Sequence of chain 110.B:
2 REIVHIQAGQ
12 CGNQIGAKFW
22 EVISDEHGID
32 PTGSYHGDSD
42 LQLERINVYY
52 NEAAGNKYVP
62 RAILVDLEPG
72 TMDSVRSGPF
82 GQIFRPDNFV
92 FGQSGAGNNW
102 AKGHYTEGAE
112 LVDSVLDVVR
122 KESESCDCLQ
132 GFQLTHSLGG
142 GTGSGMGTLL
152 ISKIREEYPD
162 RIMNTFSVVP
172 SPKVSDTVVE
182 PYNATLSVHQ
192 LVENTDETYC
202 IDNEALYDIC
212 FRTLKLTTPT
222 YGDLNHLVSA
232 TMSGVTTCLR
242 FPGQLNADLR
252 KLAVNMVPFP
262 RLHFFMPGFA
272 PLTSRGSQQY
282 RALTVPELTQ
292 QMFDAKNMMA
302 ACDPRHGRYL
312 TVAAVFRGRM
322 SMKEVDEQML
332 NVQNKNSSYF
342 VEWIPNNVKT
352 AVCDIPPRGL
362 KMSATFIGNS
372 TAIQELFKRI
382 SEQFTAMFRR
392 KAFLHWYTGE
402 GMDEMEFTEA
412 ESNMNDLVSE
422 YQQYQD

Binding-site contacts:
Ligand atom O3B contacts residue MG1 of chain 110.F at 3.8 Å.
Ligand atom C2 contacts residue ASN204 of chain 110.B at 3.4 Å.
Ligand atom O3B contacts residue THR143 of chain 110.B at 3.1 Å (h-bond).
Ligand atom O1G contacts residue THR143 of chain 110.B at 3.4 Å.
Ligand atom N1 contacts residue ASN226 of chain 110.B at 2.7 Å (h-bond).
Ligand atom O1G contacts residue ALA97 of chain 110.B at 3.0 Å (h-bond).
Ligand atom O6 contacts residue GLN15 of chain 110.B at 2.5 Å (h-bond).
Ligand atom C6 contacts residue GLN15 of chain 110.B at 3.6 Å.
Ligand atom C4' contacts residue SER138 of chain 110.B at 3.2 Å.
Ligand atom C6 contacts residue TYR222 of chain 110.B at 3.7 Å (hydrophobic).
Ligand atom O3B contacts residue GLY142 of chain 110.B at 3.5 Å (h-bond).
Ligand atom PG contacts residue GLY142 of chain 110.B at 3.9 Å.
Ligand atom O6 contacts residue TYR222 of chain 110.B at 3.8 Å.
Ligand atom O2B contacts residue THR143 of chain 110.B at 2.7 Å (h-bond).
Ligand atom O1B contacts residue GLN11 of chain 110.B at 3.2 Å (h-bond).
Ligand atom O2A contacts residue GLN11 of chain 110.B at 3.5 Å (h-bond).
Ligand atom N3 contacts residue VAL169 of chain 110.B at 3.8 Å.
Ligand atom C2 contacts residue TYR222 of chain 110.B at 3.5 Å (hydrophobic).
Ligand atom O3' contacts residue GLU181 of chain 110.B at 3.3 Å (salt-bridge).
Ligand atom O6 contacts residue ASN226 of chain 110.B at 3.1 Å (h-bond).
Ligand atom O3G contacts residue MG1 of chain 110.F at 2.5 Å.
Ligand atom PB contacts residue GLY10 of chain 110.B at 3.9 Å.
Ligand atom O2B contacts residue GLY10 of chain 110.B at 3.2 Å.
Ligand atom O1B contacts residue GLY10 of chain 110.B at 3.7 Å.
Ligand atom PB contacts residue THR143 of chain 110.B at 3.3 Å.
Ligand atom N2 contacts residue ASN204 of chain 110.B at 2.6 Å (h-bond).
Ligand atom PB contacts residue MG1 of chain 110.F at 3.7 Å.
Ligand atom PG contacts residue MG1 of chain 110.F at 3.5 Å.
Ligand atom O4' contacts residue SER138 of chain 110.B at 3.3 Å (h-bond).
Ligand atom O2B contacts residue GLY144 of chain 110.B at 2.7 Å (h-bond).
Ligand atom C6 contacts residue ASN226 of chain 110.B at 3.3 Å.
Ligand atom O2G contacts residue GLY142 of chain 110.B at 3.0 Å (h-bond).
Ligand atom N2 contacts residue ASN226 of chain 110.B at 2.9 Å (h-bond).
Ligand atom O2A contacts residue CYS12 of chain 110.B at 3.3 Å (h-bond).
Ligand atom N3 contacts residue ASN204 of chain 110.B at 3.0 Å (h-bond).
Ligand atom O1B contacts residue MG1 of chain 110.F at 2.4 Å.
Ligand atom N1 contacts residue TYR222 of chain 110.B at 3.2 Å.
Ligand atom O1A contacts residue GLN11 of chain 110.B at 3.1 Å.
Ligand atom C2 contacts residue ASN226 of chain 110.B at 3.6 Å.
Ligand atom O2G contacts residue ASN99 of chain 110.B at 2.9 Å (h-bond).

The protein below binds the small molecule below.
Small molecule (SMILES): Nc1nc2c(ncn2[C@@H]2O[C@H](CO[P](=O)(O)C[P](=O)(O)OP(=O)(O)O)[C@@H](O)[C@H]2O)c(=O)[nH]1